This small molecule binds to this protein.
Small molecule (SMILES): CC(=O)N[C@H]1[C@H](O[C@H]2[C@H](O)[C@@H](NC(C)=O)CO[C@@H]2CO)O[C@H](CO)[C@@H](O)[C@@H]1O

Binding-site contacts:
Ligand atom C8 contacts residue ASN154 of chain 57.E at 2.4 Å.
Ligand atom C7 contacts residue MET151 of chain 57.E at 4.3 Å (hydrophobic).
Ligand atom O7 contacts residue MET151 of chain 57.E at 3.6 Å.
Ligand atom O3 contacts residue ASN154 of chain 57.E at 4.1 Å.
Ligand atom O5 contacts residue THR156 of chain 57.E at 3.2 Å (h-bond).
Ligand atom C1 contacts residue ASN154 of chain 57.E at 2.9 Å.
Ligand atom C8 contacts residue VAL153 of chain 57.E at 4.3 Å (hydrophobic).
Ligand atom C8 contacts residue GLY150 of chain 57.E at 3.5 Å.
Ligand atom C5 contacts residue THR156 of chain 57.E at 3.8 Å.
Ligand atom C6 contacts residue THR156 of chain 57.E at 4.4 Å.
Ligand atom C2 contacts residue ASN154 of chain 57.E at 2.6 Å.
Ligand atom O7 contacts residue GLY150 of chain 57.E at 3.7 Å.
Ligand atom O5 contacts residue ASN154 of chain 57.E at 4.2 Å.
Ligand atom C1 contacts residue THR156 of chain 57.E at 3.4 Å.
Ligand atom C7 contacts residue GLY150 of chain 57.E at 3.9 Å.
Ligand atom N2 contacts residue ASN154 of chain 57.E at 1.4 Å (h-bond).
Ligand atom O6 contacts residue THR156 of chain 57.E at 3.5 Å (h-bond).
Ligand atom O7 contacts residue ASN154 of chain 57.E at 3.2 Å (h-bond).
Ligand atom C7 contacts residue ASN154 of chain 57.E at 2.0 Å.
Ligand atom C3 contacts residue ASN154 of chain 57.E at 3.6 Å.

Sequence of chain 57.E:
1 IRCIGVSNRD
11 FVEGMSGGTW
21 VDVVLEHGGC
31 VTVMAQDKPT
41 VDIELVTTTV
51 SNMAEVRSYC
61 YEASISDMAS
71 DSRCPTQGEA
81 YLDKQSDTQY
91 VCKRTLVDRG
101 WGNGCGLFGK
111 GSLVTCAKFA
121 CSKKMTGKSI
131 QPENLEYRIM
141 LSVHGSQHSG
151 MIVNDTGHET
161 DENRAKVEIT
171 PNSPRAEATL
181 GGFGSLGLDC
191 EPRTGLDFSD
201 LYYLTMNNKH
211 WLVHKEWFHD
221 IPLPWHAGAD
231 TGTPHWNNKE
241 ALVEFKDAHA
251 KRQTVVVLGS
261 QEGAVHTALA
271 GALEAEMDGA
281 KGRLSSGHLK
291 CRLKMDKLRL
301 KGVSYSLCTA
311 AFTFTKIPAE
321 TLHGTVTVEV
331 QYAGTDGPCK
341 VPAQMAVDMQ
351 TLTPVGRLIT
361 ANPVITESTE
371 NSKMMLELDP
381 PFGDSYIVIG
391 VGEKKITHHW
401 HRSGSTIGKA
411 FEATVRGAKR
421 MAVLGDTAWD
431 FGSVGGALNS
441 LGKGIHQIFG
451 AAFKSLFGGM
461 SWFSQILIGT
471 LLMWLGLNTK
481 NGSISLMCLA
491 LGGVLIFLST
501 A